This protein binds this small molecule.
Small molecule (SMILES): C[C@@H]1C[C@@H]([C@H](O)CC2CC(=O)NC(=O)C2)C(=O)[C@@H](C)C1

Sequence of chain 1.ZB:
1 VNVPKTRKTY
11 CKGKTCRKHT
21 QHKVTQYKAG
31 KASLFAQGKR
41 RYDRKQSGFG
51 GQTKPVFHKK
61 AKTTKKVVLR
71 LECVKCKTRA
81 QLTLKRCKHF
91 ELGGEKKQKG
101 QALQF

Binding-site contacts:
Ligand atom N contacts residue MG1 of chain 1.MIA at 4.4 Å.
Ligand atom O2 contacts residue LYS54 of chain 1.ZB at 3.7 Å.
Ligand atom O1 contacts residue MG1 of chain 1.MIA at 3.9 Å.
Ligand atom C12 contacts residue PRO55 of chain 1.ZB at 3.9 Å (hydrophobic).
Ligand atom O2 contacts residue PRO55 of chain 1.ZB at 3.1 Å.
Ligand atom C contacts residue PHE57 of chain 1.ZB at 4.2 Å (hydrophobic).
Ligand atom C13 contacts residue PRO55 of chain 1.ZB at 3.8 Å (hydrophobic).
Ligand atom C12 contacts residue LYS54 of chain 1.ZB at 4.3 Å.